Sequence of chain 2.A:
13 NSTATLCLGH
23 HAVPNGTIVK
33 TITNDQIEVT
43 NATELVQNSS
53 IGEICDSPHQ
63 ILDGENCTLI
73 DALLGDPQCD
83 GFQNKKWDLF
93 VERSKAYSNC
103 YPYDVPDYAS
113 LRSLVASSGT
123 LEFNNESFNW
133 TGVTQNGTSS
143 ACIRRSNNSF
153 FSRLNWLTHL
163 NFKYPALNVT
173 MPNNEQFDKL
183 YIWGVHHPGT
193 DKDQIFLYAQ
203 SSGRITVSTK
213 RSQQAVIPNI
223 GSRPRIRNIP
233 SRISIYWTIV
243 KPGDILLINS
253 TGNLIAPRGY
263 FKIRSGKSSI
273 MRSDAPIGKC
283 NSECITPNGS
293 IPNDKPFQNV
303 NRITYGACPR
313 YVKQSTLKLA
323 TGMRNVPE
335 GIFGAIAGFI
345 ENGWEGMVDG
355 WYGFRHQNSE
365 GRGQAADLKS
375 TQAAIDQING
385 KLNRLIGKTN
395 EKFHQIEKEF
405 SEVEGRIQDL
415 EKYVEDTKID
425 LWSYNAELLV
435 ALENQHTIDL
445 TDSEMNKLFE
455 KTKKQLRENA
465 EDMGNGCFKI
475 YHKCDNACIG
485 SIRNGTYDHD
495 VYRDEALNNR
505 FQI

Binding-site contacts:
Ligand atom O5 contacts residue TYR99 of chain 2.A at 3.5 Å (h-bond).
Ligand atom C1 contacts residue ASN68 of chain 2.A at 1.4 Å.
Ligand atom C2 contacts residue ASN68 of chain 2.A at 2.3 Å.
Ligand atom N2 contacts residue ASN68 of chain 2.A at 2.7 Å (h-bond).
Ligand atom C8 contacts residue GLU67 of chain 2.A at 3.4 Å.
Ligand atom C5 contacts residue TYR99 of chain 2.A at 4.3 Å (hydrophobic).
Ligand atom C3 contacts residue ASN68 of chain 2.A at 3.7 Å.
Ligand atom O6 contacts residue TYR99 of chain 2.A at 3.3 Å.
Ligand atom C7 contacts residue ASN68 of chain 2.A at 3.2 Å.
Ligand atom O6 contacts residue ASN68 of chain 2.A at 4.4 Å.
Ligand atom C4 contacts residue ASN68 of chain 2.A at 4.2 Å.
Ligand atom C5 contacts residue ASN68 of chain 2.A at 3.7 Å.
Ligand atom C8 contacts residue ASN68 of chain 2.A at 4.3 Å.
Ligand atom O5 contacts residue GLN80 of chain 2.A at 4.2 Å.
Ligand atom O5 contacts residue ASN68 of chain 2.A at 2.4 Å (h-bond).
Ligand atom C6 contacts residue TYR99 of chain 2.A at 3.8 Å (hydrophobic).
Ligand atom O7 contacts residue ASN68 of chain 2.A at 3.2 Å (h-bond).
Ligand atom C1 contacts residue GLN80 of chain 2.A at 4.4 Å.

The protein below binds the small molecule below.
Small molecule (SMILES): CC(=O)N[C@@H]1[C@@H](O)[C@H](O)[C@@H](CO)O[C@H]1O